A small-molecule ligand and the protein it binds are described below.
Small molecule (SMILES): CC[C@H](C)[C@H](NC(=O)[C@H](CC(C)C)NC(=O)[C@H](CO)NC(=O)CNC(=O)[C@@H](NC(=O)[C@@H](N)[C@@H](C)O)C(C)C)C(=O)N[C@H](C=O)CCC(N)=O

Sequence of chain 17.B:
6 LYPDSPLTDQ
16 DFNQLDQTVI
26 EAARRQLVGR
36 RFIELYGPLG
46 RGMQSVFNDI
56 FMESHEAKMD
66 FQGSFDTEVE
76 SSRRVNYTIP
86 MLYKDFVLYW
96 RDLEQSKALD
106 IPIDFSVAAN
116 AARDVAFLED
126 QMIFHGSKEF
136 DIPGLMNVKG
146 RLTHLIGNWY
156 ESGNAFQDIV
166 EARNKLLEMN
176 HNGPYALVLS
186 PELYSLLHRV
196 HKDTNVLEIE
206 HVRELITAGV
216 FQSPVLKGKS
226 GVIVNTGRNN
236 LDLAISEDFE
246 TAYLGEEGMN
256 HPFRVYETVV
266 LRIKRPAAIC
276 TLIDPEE

Binding-site contacts:
Ligand atom C contacts residue ASP243 of chain 17.B at 3.5 Å.
Ligand atom CD2 contacts residue LEU40 of chain 17.B at 4.1 Å (hydrophobic).
Ligand atom CG1 contacts residue ARG36 of chain 17.B at 4.0 Å.
Ligand atom N contacts residue PRO43 of chain 17.B at 4.0 Å.
Ligand atom CG2 contacts residue PRO43 of chain 17.B at 3.8 Å (hydrophobic).
Ligand atom CG1 contacts residue ASP243 of chain 17.B at 3.2 Å.
Ligand atom C contacts residue ASP243 of chain 17.B at 3.8 Å.
Ligand atom CD contacts residue ARG36 of chain 17.B at 3.7 Å.
Ligand atom OE1 contacts residue PHE37 of chain 17.B at 3.7 Å.
Ligand atom CD contacts residue GLU39 of chain 17.B at 3.2 Å.
Ligand atom CA contacts residue ASP243 of chain 17.B at 3.5 Å.
Ligand atom C contacts residue ARG29 of chain 17.B at 3.9 Å.
Ligand atom CG2 contacts residue ARG35 of chain 17.B at 3.4 Å.
Ligand atom N contacts residue ASP243 of chain 17.B at 3.2 Å (salt-bridge).
Ligand atom O contacts residue ARG35 of chain 17.B at 2.7 Å (salt-bridge).
Ligand atom CA contacts residue ARG29 of chain 17.B at 4.1 Å.
Ligand atom O contacts residue ASP243 of chain 17.B at 4.1 Å.
Ligand atom CG2 contacts residue ARG36 of chain 17.B at 4.1 Å.
Ligand atom CD1 contacts residue ARG36 of chain 17.B at 3.6 Å.
Ligand atom N contacts residue ARG35 of chain 17.B at 4.0 Å.
Ligand atom NE2 contacts residue GLU39 of chain 17.B at 2.9 Å (salt-bridge).
Ligand atom CD1 contacts residue ARG35 of chain 17.B at 4.0 Å.
Ligand atom C contacts residue GLU39 of chain 17.B at 3.6 Å.
Ligand atom OE1 contacts residue ARG36 of chain 17.B at 2.9 Å (salt-bridge).
Ligand atom N contacts residue ASP243 of chain 17.B at 2.6 Å (salt-bridge).
Ligand atom CA contacts residue ASP243 of chain 17.B at 3.6 Å.
Ligand atom O contacts residue PRO43 of chain 17.B at 3.8 Å.
Ligand atom OE1 contacts residue GLU39 of chain 17.B at 3.1 Å (salt-bridge).
Ligand atom N contacts residue ARG29 of chain 17.B at 4.2 Å.
Ligand atom C contacts residue ARG35 of chain 17.B at 3.9 Å.
Ligand atom CD1 contacts residue ARG29 of chain 17.B at 3.5 Å.
Ligand atom O contacts residue ARG29 of chain 17.B at 3.2 Å (salt-bridge).
Ligand atom CA contacts residue ARG29 of chain 17.B at 3.8 Å.
Ligand atom CD1 contacts residue LEU40 of chain 17.B at 3.6 Å (hydrophobic).
Ligand atom O contacts residue GLU39 of chain 17.B at 3.0 Å (salt-bridge).
Ligand atom O contacts residue ARG35 of chain 17.B at 4.0 Å.
Ligand atom CB contacts residue ARG36 of chain 17.B at 3.4 Å.
Ligand atom CB contacts residue ASP243 of chain 17.B at 4.0 Å.
Ligand atom O contacts residue ILE25 of chain 17.B at 3.8 Å.
Ligand atom CG contacts residue ARG36 of chain 17.B at 3.8 Å.